Binding-site contacts:
Ligand atom OXT contacts residue THR143 of chain 1.S at 2.6 Å (h-bond).
Ligand atom OG1 contacts residue GOL1 of chain 1.TB at 2.9 Å.
Ligand atom CD2 contacts residue THR163 of chain 1.S at 3.3 Å.
Ligand atom CD1 contacts residue MET45 of chain 1.S at 3.4 Å (hydrophobic).
Ligand atom O contacts residue LYS146 of chain 1.S at 2.6 Å (salt-bridge).
Ligand atom N contacts residue LYS66 of chain 1.S at 3.4 Å (salt-bridge).
Ligand atom N contacts residue TYR7 of chain 1.S at 2.6 Å (h-bond).
Ligand atom CD2 contacts residue TYR159 of chain 1.S at 3.2 Å (hydrophobic).
Ligand atom CD1 contacts residue TYR99 of chain 1.S at 3.5 Å (hydrophobic).
Ligand atom CA contacts residue ASP77 of chain 1.S at 3.5 Å.
Ligand atom OXT contacts residue TYR84 of chain 1.S at 2.7 Å (h-bond).
Ligand atom C contacts residue ASP77 of chain 1.S at 3.5 Å.
Ligand atom N contacts residue TYR99 of chain 1.S at 3.3 Å (h-bond).
Ligand atom CE1 contacts residue TRP167 of chain 1.S at 3.4 Å (hydrophobic).
Ligand atom CG1 contacts residue THR73 of chain 1.S at 3.3 Å.
Ligand atom O contacts residue TRP147 of chain 1.S at 2.9 Å (h-bond).
Ligand atom O contacts residue LYS146 of chain 1.S at 3.4 Å (salt-bridge).
Ligand atom CB contacts residue ASP77 of chain 1.S at 3.4 Å.
Ligand atom O contacts residue TYR159 of chain 1.S at 2.5 Å (h-bond).
Ligand atom C contacts residue LYS66 of chain 1.S at 3.5 Å.
Ligand atom O contacts residue LYS66 of chain 1.S at 2.7 Å (salt-bridge).
Ligand atom CE2 contacts residue LYS66 of chain 1.S at 3.4 Å.
Ligand atom N contacts residue GLU63 of chain 1.S at 3.0 Å (salt-bridge).
Ligand atom CD2 contacts residue LYS66 of chain 1.S at 3.4 Å.
Ligand atom CA contacts residue ASP77 of chain 1.S at 3.4 Å.
Ligand atom CD1 contacts residue HIS74 of chain 1.S at 3.4 Å.
Ligand atom C contacts residue THR143 of chain 1.S at 3.5 Å.
Ligand atom CG2 contacts residue HIS70 of chain 1.S at 3.4 Å.
Ligand atom C contacts residue LYS146 of chain 1.S at 3.4 Å.
Ligand atom O contacts residue THR73 of chain 1.S at 3.1 Å (h-bond).
Ligand atom CD2 contacts residue TYR99 of chain 1.S at 3.3 Å (hydrophobic).
Ligand atom N contacts residue GOL1 of chain 1.TB at 3.2 Å.
Ligand atom N contacts residue ASP77 of chain 1.S at 2.7 Å (salt-bridge).
Ligand atom CD2 contacts residue TYR7 of chain 1.S at 3.5 Å (hydrophobic).
Ligand atom CD1 contacts residue ARG97 of chain 1.S at 3.3 Å.
Ligand atom O contacts residue HIS70 of chain 1.S at 3.3 Å.
Ligand atom CG1 contacts residue LEU81 of chain 1.S at 3.3 Å (hydrophobic).
Ligand atom CD1 contacts residue GLU63 of chain 1.S at 3.5 Å.
Ligand atom CD1 contacts residue TRP167 of chain 1.S at 3.2 Å (hydrophobic).
Ligand atom N contacts residue TYR171 of chain 1.S at 3.0 Å (h-bond).

This protein binds this small molecule.
Small molecule (SMILES): CC[C@H](C)[C@H](NC(=O)[C@H](CC1=c2ccccc2=NC1)NC(=O)[C@H](CCSC)NC(=O)[C@H](CC(C)C)NC(=O)[C@H](CC(C)C)NC(=O)[C@@H](N)Cc1ccc(O)cc1)C(=O)N[C@H](C(=O)N[C@@H](CCC(N)=O)C(=O)N[C@H](C(=O)O)C(C)C)[C@@H](C)O

Sequence of chain 1.S:
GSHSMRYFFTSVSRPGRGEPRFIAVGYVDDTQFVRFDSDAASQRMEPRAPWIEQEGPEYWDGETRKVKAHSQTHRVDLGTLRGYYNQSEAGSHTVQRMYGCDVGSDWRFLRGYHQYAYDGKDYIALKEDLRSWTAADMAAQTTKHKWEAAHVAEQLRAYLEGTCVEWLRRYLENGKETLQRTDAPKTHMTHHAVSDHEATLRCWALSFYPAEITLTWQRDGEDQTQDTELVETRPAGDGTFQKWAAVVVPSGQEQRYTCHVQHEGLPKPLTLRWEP